Sequence of chain 1.A:
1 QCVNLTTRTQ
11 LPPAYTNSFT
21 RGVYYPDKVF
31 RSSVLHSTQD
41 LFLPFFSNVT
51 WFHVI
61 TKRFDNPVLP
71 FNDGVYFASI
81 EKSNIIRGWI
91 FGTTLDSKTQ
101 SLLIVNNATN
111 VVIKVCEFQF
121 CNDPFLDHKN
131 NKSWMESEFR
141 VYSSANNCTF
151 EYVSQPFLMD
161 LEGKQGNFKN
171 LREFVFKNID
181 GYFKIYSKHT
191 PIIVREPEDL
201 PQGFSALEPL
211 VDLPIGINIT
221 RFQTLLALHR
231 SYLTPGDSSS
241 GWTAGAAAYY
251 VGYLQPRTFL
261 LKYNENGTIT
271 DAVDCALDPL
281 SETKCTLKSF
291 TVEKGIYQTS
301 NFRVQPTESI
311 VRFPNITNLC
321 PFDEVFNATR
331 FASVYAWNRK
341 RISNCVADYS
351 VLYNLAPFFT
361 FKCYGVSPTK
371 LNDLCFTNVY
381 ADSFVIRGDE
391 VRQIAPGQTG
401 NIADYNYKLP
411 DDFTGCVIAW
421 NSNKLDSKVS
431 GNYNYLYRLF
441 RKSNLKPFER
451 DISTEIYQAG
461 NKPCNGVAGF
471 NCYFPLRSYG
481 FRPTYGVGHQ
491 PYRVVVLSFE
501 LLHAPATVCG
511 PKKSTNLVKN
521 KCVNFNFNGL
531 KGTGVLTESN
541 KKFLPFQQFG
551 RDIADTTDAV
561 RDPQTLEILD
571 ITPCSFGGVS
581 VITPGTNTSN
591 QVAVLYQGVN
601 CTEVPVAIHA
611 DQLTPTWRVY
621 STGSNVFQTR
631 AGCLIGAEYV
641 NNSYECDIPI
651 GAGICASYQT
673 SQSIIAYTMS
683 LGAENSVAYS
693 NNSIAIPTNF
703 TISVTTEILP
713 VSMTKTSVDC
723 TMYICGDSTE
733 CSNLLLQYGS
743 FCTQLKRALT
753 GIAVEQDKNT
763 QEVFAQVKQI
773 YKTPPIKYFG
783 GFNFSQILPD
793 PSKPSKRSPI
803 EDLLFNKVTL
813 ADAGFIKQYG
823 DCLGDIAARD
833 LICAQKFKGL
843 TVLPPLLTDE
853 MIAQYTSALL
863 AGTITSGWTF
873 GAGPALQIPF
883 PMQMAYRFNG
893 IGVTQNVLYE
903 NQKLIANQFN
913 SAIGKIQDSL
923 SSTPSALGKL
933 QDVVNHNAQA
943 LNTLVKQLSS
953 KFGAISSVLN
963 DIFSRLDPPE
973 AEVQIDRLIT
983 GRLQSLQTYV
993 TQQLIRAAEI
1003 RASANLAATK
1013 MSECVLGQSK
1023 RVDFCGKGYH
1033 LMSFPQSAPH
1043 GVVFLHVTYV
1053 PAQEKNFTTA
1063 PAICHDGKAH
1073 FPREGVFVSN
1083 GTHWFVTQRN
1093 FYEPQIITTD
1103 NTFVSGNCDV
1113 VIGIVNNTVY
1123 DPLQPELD

Binding-site contacts:
Ligand atom C8 contacts residue LYS1057 of chain 1.A at 4.1 Å.
Ligand atom O7 contacts residue ASN1058 of chain 1.A at 4.1 Å.
Ligand atom C7 contacts residue ASN1058 of chain 1.A at 3.2 Å.
Ligand atom C8 contacts residue ASN1058 of chain 1.A at 3.5 Å.
Ligand atom C1 contacts residue ASN1058 of chain 1.A at 1.4 Å.
Ligand atom C5 contacts residue ALA690 of chain 1.A at 4.1 Å (hydrophobic).
Ligand atom C5 contacts residue ASN1058 of chain 1.A at 3.6 Å.
Ligand atom N2 contacts residue ASN1058 of chain 1.A at 2.5 Å (h-bond).
Ligand atom C2 contacts residue ASN1058 of chain 1.A at 2.5 Å.
Ligand atom C6 contacts residue ALA690 of chain 1.A at 4.4 Å (hydrophobic).
Ligand atom C8 contacts residue GLU1056 of chain 1.A at 3.4 Å.
Ligand atom C3 contacts residue ASN1058 of chain 1.A at 3.8 Å.
Ligand atom C4 contacts residue ASN1058 of chain 1.A at 4.2 Å.
Ligand atom O5 contacts residue ASN1058 of chain 1.A at 2.3 Å (h-bond).

A protein and the small-molecule ligand that binds it are described below.
Small molecule (SMILES): CC(=O)N[C@@H]1[C@@H](O)[C@H](O)[C@@H](CO)O[C@H]1O